Sequence of chain 1.D:
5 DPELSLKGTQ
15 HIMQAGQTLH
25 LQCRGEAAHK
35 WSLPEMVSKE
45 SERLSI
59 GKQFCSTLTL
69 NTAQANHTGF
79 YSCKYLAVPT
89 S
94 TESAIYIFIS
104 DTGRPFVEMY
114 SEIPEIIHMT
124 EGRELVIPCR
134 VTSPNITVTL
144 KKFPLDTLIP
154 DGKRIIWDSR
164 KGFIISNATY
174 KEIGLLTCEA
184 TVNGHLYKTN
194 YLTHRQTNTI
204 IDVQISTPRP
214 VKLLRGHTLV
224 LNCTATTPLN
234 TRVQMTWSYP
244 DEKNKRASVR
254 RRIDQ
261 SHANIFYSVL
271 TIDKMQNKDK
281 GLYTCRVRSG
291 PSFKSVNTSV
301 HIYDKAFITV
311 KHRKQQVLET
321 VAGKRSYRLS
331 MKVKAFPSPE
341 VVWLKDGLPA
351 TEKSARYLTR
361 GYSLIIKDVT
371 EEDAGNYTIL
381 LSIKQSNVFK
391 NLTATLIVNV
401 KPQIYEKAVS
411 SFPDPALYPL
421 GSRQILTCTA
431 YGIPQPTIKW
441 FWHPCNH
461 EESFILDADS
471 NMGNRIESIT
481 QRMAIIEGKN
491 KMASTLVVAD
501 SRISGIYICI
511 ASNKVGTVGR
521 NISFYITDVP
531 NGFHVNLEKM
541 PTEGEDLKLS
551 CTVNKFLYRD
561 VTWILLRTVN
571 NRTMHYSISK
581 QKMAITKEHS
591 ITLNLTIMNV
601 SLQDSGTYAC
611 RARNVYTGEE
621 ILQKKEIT

This protein binds this small molecule.
Small molecule (SMILES): CC(=O)N[C@@H]1[C@@H](O)[C@H](O)[C@@H](CO)O[C@H]1O

Binding-site contacts:
Ligand atom C1 contacts residue ASN297 of chain 1.D at 1.4 Å.
Ligand atom O6 contacts residue NAG1 of chain 1.Y at 3.5 Å.
Ligand atom C7 contacts residue ASN297 of chain 1.D at 3.5 Å.
Ligand atom O7 contacts residue ASN297 of chain 1.D at 3.6 Å (h-bond).
Ligand atom C4 contacts residue ASN297 of chain 1.D at 4.3 Å.
Ligand atom C3 contacts residue ASN297 of chain 1.D at 3.8 Å.
Ligand atom O4 contacts residue NAG1 of chain 1.Y at 3.4 Å.
Ligand atom C8 contacts residue LEU282 of chain 1.D at 4.0 Å (hydrophobic).
Ligand atom N2 contacts residue ASN297 of chain 1.D at 2.9 Å (h-bond).
Ligand atom C2 contacts residue NAG1 of chain 1.Y at 4.2 Å.
Ligand atom C4 contacts residue NAG1 of chain 1.Y at 3.4 Å.
Ligand atom O5 contacts residue ASN297 of chain 1.D at 2.4 Å (h-bond).
Ligand atom C5 contacts residue ASN297 of chain 1.D at 3.7 Å.
Ligand atom C2 contacts residue ASN297 of chain 1.D at 2.5 Å.
Ligand atom C3 contacts residue NAG1 of chain 1.Y at 3.6 Å.
Ligand atom O3 contacts residue NAG1 of chain 1.Y at 2.9 Å (h-bond).